Sequence of chain 1.C:
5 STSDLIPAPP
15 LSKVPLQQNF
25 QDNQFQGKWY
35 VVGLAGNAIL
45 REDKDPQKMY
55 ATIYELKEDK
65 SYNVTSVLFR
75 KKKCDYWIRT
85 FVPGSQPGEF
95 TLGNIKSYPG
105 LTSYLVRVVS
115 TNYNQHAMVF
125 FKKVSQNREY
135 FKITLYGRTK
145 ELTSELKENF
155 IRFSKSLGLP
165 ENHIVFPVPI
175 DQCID

Binding-site contacts:
Ligand atom C26 contacts residue LYS127 of chain 1.C at 3.4 Å.
Ligand atom C38 contacts residue SER70 of chain 1.C at 3.5 Å.
Ligand atom O10 contacts residue LYS136 of chain 1.C at 3.3 Å (salt-bridge).
Ligand atom C12 contacts residue ILE43 of chain 1.C at 3.4 Å (hydrophobic).
Ligand atom N45 contacts residue AM1 of chain 1.P at 3.3 Å.
Ligand atom O51 contacts residue LYS127 of chain 1.C at 3.1 Å (salt-bridge).
Ligand atom C25 contacts residue LYS127 of chain 1.C at 3.4 Å.
Ligand atom C37 contacts residue TRP81 of chain 1.C at 3.5 Å (hydrophobic).
Ligand atom O10 contacts residue AM1 of chain 1.P at 2.3 Å.
Ligand atom O47 contacts residue AM1 of chain 1.P at 2.5 Å.
Ligand atom C36 contacts residue LYS136 of chain 1.C at 3.4 Å.
Ligand atom O9 contacts residue TYR108 of chain 1.C at 2.6 Å (h-bond).
Ligand atom C36 contacts residue AM1 of chain 1.P at 3.2 Å.
Ligand atom N32 contacts residue TRP81 of chain 1.C at 3.6 Å.
Ligand atom N45 contacts residue TRP81 of chain 1.C at 3.4 Å.
Ligand atom C44 contacts residue AM1 of chain 1.P at 3.3 Å.
Ligand atom C4 contacts residue TYR108 of chain 1.C at 3.6 Å (hydrophobic).
Ligand atom O46 contacts residue AM1 of chain 1.P at 2.6 Å.
Ligand atom C41 contacts residue TRP81 of chain 1.C at 3.2 Å (hydrophobic).
Ligand atom C39 contacts residue TYR54 of chain 1.C at 3.5 Å (hydrophobic).
Ligand atom N35 contacts residue AM1 of chain 1.P at 3.2 Å.
Ligand atom O49 contacts residue AM1 of chain 1.P at 2.6 Å.
Ligand atom C42 contacts residue TRP81 of chain 1.C at 3.5 Å (hydrophobic).
Ligand atom O47 contacts residue LYS136 of chain 1.C at 3.2 Å (salt-bridge).
Ligand atom C40 contacts residue TRP81 of chain 1.C at 3.3 Å (hydrophobic).
Ligand atom C33 contacts residue TRP81 of chain 1.C at 3.5 Å (hydrophobic).
Ligand atom O51 contacts residue AM1 of chain 1.P at 2.6 Å.
Ligand atom O49 contacts residue LYS127 of chain 1.C at 2.8 Å (salt-bridge).
Ligand atom C26 contacts residue AM1 of chain 1.P at 3.3 Å.
Ligand atom C4 contacts residue AM1 of chain 1.P at 3.2 Å.
Ligand atom N3 contacts residue AM1 of chain 1.P at 3.0 Å.
Ligand atom C42 contacts residue TYR102 of chain 1.C at 3.4 Å (hydrophobic).
Ligand atom C38 contacts residue TYR54 of chain 1.C at 3.6 Å (hydrophobic).
Ligand atom C44 contacts residue TRP81 of chain 1.C at 3.6 Å (hydrophobic).
Ligand atom N27 contacts residue AM1 of chain 1.P at 3.2 Å.
Ligand atom O51 contacts residue TYR108 of chain 1.C at 3.5 Å.
Ligand atom C44 contacts residue LYS127 of chain 1.C at 3.5 Å.
Ligand atom O9 contacts residue AM1 of chain 1.P at 2.6 Å.
Ligand atom O50 contacts residue AM1 of chain 1.P at 2.4 Å.
Ligand atom O48 contacts residue AM1 of chain 1.P at 2.2 Å.

The small molecule below binds the protein below.
Small molecule (SMILES): O=C(NCCCN(CCCCN(CCCNC(=O)c1cccc(=O)n1O)C(=O)c1cccc(=O)n1O)C(=O)c1cccc(=O)n1O)c1cccc(=O)n1O